Binding-site contacts:
Ligand atom N2 contacts residue TYR236 of chain 3.A at 3.4 Å (h-bond).
Ligand atom N4 contacts residue DG2 of chain 3.B at 2.9 Å (h-bond).
Ligand atom N3 contacts residue DG2 of chain 3.B at 2.9 Å (h-bond).
Ligand atom O5' contacts residue TYR418 of chain 3.A at 3.4 Å (h-bond).
Ligand atom N3 contacts residue TYR236 of chain 3.A at 3.3 Å.
Ligand atom O4' contacts residue GLN335 of chain 3.A at 2.9 Å (h-bond).
Ligand atom C5 contacts residue ASP333 of chain 3.A at 3.1 Å.
Ligand atom N3 contacts residue MET234 of chain 3.A at 2.6 Å.
Ligand atom O3' contacts residue PRO125 of chain 3.A at 3.3 Å.
Ligand atom C4' contacts residue GLN335 of chain 3.A at 3.2 Å.
Ligand atom C8 contacts residue THR334 of chain 3.A at 3.4 Å.
Ligand atom C8 contacts residue GLN335 of chain 3.A at 3.4 Å.
Ligand atom N9 contacts residue ASP333 of chain 3.A at 3.3 Å (salt-bridge).
Ligand atom C4 contacts residue MET234 of chain 3.A at 3.1 Å (hydrophobic).
Ligand atom N7 contacts residue THR334 of chain 3.A at 3.2 Å.
Ligand atom N1 contacts residue ASP237 of chain 3.A at 2.6 Å (salt-bridge).
Ligand atom C5 contacts residue DG3 of chain 3.D at 3.4 Å.
Ligand atom N7 contacts residue GLN335 of chain 3.A at 3.0 Å (h-bond).
Ligand atom C4 contacts residue TYR236 of chain 3.A at 3.4 Å (hydrophobic).
Ligand atom OP2 contacts residue SER123 of chain 3.A at 2.3 Å (h-bond).
Ligand atom N7 contacts residue ASP333 of chain 3.A at 3.4 Å (salt-bridge).
Ligand atom C2 contacts residue ASP235 of chain 3.A at 3.2 Å.
Ligand atom O6 contacts residue ASP237 of chain 3.A at 2.8 Å (salt-bridge).
Ligand atom N2 contacts residue DG3 of chain 3.D at 3.3 Å (h-bond).
Ligand atom OP1 contacts residue PRO337 of chain 3.A at 3.1 Å.
Ligand atom N1 contacts residue ASP235 of chain 3.A at 3.4 Å (salt-bridge).
Ligand atom N3 contacts residue DG3 of chain 3.D at 3.4 Å.
Ligand atom C6 contacts residue DG3 of chain 3.D at 3.4 Å.
Ligand atom N1 contacts residue DG3 of chain 3.D at 3.2 Å (h-bond).
Ligand atom C4 contacts residue ASP333 of chain 3.A at 3.1 Å.
Ligand atom C2 contacts residue ASP237 of chain 3.A at 3.2 Å.
Ligand atom N2 contacts residue ASP237 of chain 3.A at 2.8 Å (salt-bridge).
Ligand atom O2 contacts residue DG2 of chain 3.B at 2.8 Å (h-bond).
Ligand atom C8 contacts residue ASP333 of chain 3.A at 3.4 Å.
Ligand atom O4' contacts residue ARG420 of chain 3.A at 3.4 Å.
Ligand atom OP1 contacts residue GLY120 of chain 3.A at 3.0 Å.
Ligand atom OP1 contacts residue PRO125 of chain 3.A at 3.3 Å.
Ligand atom N2 contacts residue SER239 of chain 3.A at 3.2 Å (h-bond).
Ligand atom C2 contacts residue MET234 of chain 3.A at 2.9 Å (hydrophobic).
Ligand atom C2 contacts residue TYR236 of chain 3.A at 3.4 Å (hydrophobic).

A protein and the small-molecule ligand that binds it are described below.
Small molecule (SMILES): Nc1ccn([C@H]2C[C@H](O[P](=O)(O)OC[C@H]3O[C@@H](n4cnc5c4NC=NC5N)C[C@@H]3O[P](=O)(O)OC[C@H]3O[C@@H](n4cnc5c(=O)[nH]c(N)nc54)C[C@@H]3O[P](=O)(O)OC[C@H]3O[C@@H](n4cnc5c(=O)[nH]c(N)nc54)C[C@@H]3O[P](=O)(O)OC[C@H]3O[C@@H](n4ccc(N)nc4=O)C[C@@H]3O[P](=O)(O)OC[C@H]3O[C@@H](n4ccc(N)nc4=O)C[C@@H]3O[P](=O)(O)OC[C@H]3O[C@@H](n4cnc5c4NC=NC5N)C[C@@H]3O[P](=O)(O)OC[C@H]3O[C@@H](n4cnc5c4NC=NC5N)C[C@@H]3O[P](=O)(O)OC[C@H]3O[C@@H](n4cnc5c4NC=NC5N)C[C@@H]3O)[C@@H](COP(=O)=O)O2)c(=O)n1

Sequence of chain 3.A:
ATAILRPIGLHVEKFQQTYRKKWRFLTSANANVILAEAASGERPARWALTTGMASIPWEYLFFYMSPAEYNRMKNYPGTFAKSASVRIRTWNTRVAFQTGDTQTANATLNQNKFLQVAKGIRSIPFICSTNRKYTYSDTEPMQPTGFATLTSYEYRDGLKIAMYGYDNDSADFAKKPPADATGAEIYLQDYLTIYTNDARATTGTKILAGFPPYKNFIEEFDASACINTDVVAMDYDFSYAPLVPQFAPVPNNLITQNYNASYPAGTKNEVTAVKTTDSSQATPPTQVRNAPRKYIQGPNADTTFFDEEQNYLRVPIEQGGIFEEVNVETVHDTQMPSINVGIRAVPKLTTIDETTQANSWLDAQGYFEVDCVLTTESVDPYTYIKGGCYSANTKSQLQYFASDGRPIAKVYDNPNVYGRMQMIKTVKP